This small molecule binds to this protein.
Small molecule (SMILES): Nc1nc2c(ncn2[C@@H]2O[C@H](CO[P](=O)(O)O[P](=O)(O)NP(=O)(O)O)[C@@H](O)[C@H]2O)c(=O)[nH]1

Sequence of chain 1.LA:
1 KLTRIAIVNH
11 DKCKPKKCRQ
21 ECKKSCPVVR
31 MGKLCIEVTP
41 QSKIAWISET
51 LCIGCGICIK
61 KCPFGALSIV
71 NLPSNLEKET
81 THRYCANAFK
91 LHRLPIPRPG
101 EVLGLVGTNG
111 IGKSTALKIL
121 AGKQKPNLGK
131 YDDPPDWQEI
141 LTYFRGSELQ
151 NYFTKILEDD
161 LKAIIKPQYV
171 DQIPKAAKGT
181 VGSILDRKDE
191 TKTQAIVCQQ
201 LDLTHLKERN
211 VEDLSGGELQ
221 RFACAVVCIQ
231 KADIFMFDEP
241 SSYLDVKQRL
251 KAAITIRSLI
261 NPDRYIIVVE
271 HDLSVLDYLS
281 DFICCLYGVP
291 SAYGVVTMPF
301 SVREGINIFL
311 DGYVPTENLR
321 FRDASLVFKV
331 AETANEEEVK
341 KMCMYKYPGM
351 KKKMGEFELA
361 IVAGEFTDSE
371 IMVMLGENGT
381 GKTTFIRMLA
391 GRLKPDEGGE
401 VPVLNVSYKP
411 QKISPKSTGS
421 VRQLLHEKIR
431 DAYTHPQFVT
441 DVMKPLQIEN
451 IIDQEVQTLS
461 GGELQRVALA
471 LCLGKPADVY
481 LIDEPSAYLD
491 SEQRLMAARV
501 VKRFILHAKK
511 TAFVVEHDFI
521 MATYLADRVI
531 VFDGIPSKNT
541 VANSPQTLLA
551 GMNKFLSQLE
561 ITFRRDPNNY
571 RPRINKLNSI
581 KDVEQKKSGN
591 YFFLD

Binding-site contacts:
Ligand atom O2A contacts residue SER114 of chain 1.LA at 3.6 Å (h-bond).
Ligand atom O2G contacts residue MG1 of chain 1.RA at 2.5 Å.
Ligand atom O3A contacts residue GLY110 of chain 1.LA at 2.9 Å.
Ligand atom N3B contacts residue SER460 of chain 1.LA at 3.5 Å (h-bond).
Ligand atom PB contacts residue MG1 of chain 1.RA at 3.0 Å.
Ligand atom O1B contacts residue ASN109 of chain 1.LA at 3.8 Å.
Ligand atom O1G contacts residue GLY110 of chain 1.LA at 3.7 Å.
Ligand atom O3G contacts residue LYS113 of chain 1.LA at 3.6 Å.
Ligand atom O1G contacts residue SER460 of chain 1.LA at 3.8 Å.
Ligand atom N3B contacts residue ASN109 of chain 1.LA at 3.6 Å.
Ligand atom C5' contacts residue GLY110 of chain 1.LA at 3.3 Å.
Ligand atom C4' contacts residue SER291 of chain 1.LA at 3.9 Å.
Ligand atom PG contacts residue ASN109 of chain 1.LA at 3.3 Å.
Ligand atom O2A contacts residue GLY112 of chain 1.LA at 3.5 Å.
Ligand atom O2B contacts residue MG1 of chain 1.RA at 2.1 Å.
Ligand atom O1G contacts residue ASN109 of chain 1.LA at 2.9 Å.
Ligand atom O1B contacts residue LYS113 of chain 1.LA at 3.7 Å.
Ligand atom PB contacts residue GLY110 of chain 1.LA at 3.0 Å.
Ligand atom PB contacts residue ILE111 of chain 1.LA at 3.7 Å.
Ligand atom PG contacts residue MG1 of chain 1.RA at 3.2 Å.
Ligand atom O2B contacts residue SER114 of chain 1.LA at 2.5 Å (h-bond).
Ligand atom O3' contacts residue SER291 of chain 1.LA at 1.7 Å (h-bond).
Ligand atom C4' contacts residue GLY110 of chain 1.LA at 3.8 Å.
Ligand atom O3G contacts residue THR108 of chain 1.LA at 3.8 Å.
Ligand atom N3B contacts residue MG1 of chain 1.RA at 3.1 Å.
Ligand atom O3G contacts residue HIS271 of chain 1.LA at 3.7 Å.
Ligand atom O2A contacts residue THR115 of chain 1.LA at 3.2 Å (h-bond).
Ligand atom O1B contacts residue GLY112 of chain 1.LA at 3.5 Å (h-bond).
Ligand atom O3G contacts residue ASN109 of chain 1.LA at 2.5 Å.
Ligand atom O1A contacts residue MG1 of chain 1.RA at 3.8 Å.
Ligand atom O3G contacts residue GLY110 of chain 1.LA at 3.0 Å (h-bond).
Ligand atom O4' contacts residue PHE89 of chain 1.LA at 3.8 Å.
Ligand atom N3B contacts residue GLY110 of chain 1.LA at 2.5 Å (h-bond).
Ligand atom O1B contacts residue GLY110 of chain 1.LA at 2.8 Å (h-bond).
Ligand atom O1A contacts residue SER114 of chain 1.LA at 3.8 Å.
Ligand atom O1B contacts residue ILE111 of chain 1.LA at 2.6 Å (h-bond).
Ligand atom O2B contacts residue GLN168 of chain 1.LA at 3.7 Å.
Ligand atom PG contacts residue GLY110 of chain 1.LA at 3.2 Å.
Ligand atom C3' contacts residue SER291 of chain 1.LA at 3.1 Å.
Ligand atom O3A contacts residue ILE111 of chain 1.LA at 3.7 Å.